Binding-site contacts:
Ligand atom N2 contacts residue MET154 of chain 1.B at 2.9 Å (h-bond).
Ligand atom C2 contacts residue LYS103 of chain 1.B at 3.8 Å.
Ligand atom C16 contacts residue ILE80 of chain 1.B at 3.7 Å (hydrophobic).
Ligand atom C21 contacts residue ASP214 of chain 1.B at 3.8 Å.
Ligand atom C6 contacts residue LEU105 of chain 1.B at 3.7 Å (hydrophobic).
Ligand atom C8 contacts residue PHE85 of chain 1.B at 3.6 Å (hydrophobic).
Ligand atom C1 contacts residue GLY83 of chain 1.B at 3.7 Å.
Ligand atom N2 contacts residue GLU152 of chain 1.B at 3.8 Å.
Ligand atom C21 contacts residue LYS103 of chain 1.B at 3.8 Å.
Ligand atom C3 contacts residue LYS103 of chain 1.B at 3.8 Å.
Ligand atom O1 contacts residue PHE85 of chain 1.B at 3.1 Å (h-bond).
Ligand atom C4 contacts residue LYS103 of chain 1.B at 3.8 Å.
Ligand atom O1 contacts residue ALA84 of chain 1.B at 3.8 Å.
Ligand atom C7 contacts residue GLY83 of chain 1.B at 3.9 Å.
Ligand atom C1 contacts residue LYS103 of chain 1.B at 3.7 Å.
Ligand atom C7 contacts residue LYS103 of chain 1.B at 3.8 Å.
Ligand atom C6 contacts residue GLY86 of chain 1.B at 3.5 Å.
Ligand atom C7 contacts residue GLU87 of chain 1.B at 3.7 Å.
Ligand atom C16 contacts residue PHE366 of chain 1.B at 3.9 Å (hydrophobic).
Ligand atom N2 contacts residue ALA101 of chain 1.B at 3.6 Å.
Ligand atom O1 contacts residue LEU105 of chain 1.B at 3.5 Å.
Ligand atom C4 contacts residue VAL88 of chain 1.B at 3.8 Å (hydrophobic).
Ligand atom C10 contacts residue LEU203 of chain 1.B at 3.7 Å (hydrophobic).
Ligand atom C11 contacts residue LEU203 of chain 1.B at 3.6 Å (hydrophobic).
Ligand atom N2 contacts residue TYR153 of chain 1.B at 3.7 Å.
Ligand atom O3 contacts residue LYS103 of chain 1.B at 2.8 Å (salt-bridge).
Ligand atom C9 contacts residue GLU152 of chain 1.B at 3.2 Å.
Ligand atom C9 contacts residue ALA101 of chain 1.B at 3.6 Å (hydrophobic).
Ligand atom C20 contacts residue VAL88 of chain 1.B at 3.7 Å (hydrophobic).
Ligand atom C7 contacts residue GLY86 of chain 1.B at 3.6 Å.
Ligand atom C17 contacts residue ALA213 of chain 1.B at 3.7 Å (hydrophobic).
Ligand atom C3 contacts residue GLY83 of chain 1.B at 3.8 Å.
Ligand atom C4 contacts residue GLY83 of chain 1.B at 3.8 Å.
Ligand atom C6 contacts residue GLY83 of chain 1.B at 3.9 Å.
Ligand atom C2 contacts residue GLY83 of chain 1.B at 3.7 Å.
Ligand atom O3 contacts residue ASP214 of chain 1.B at 3.2 Å.
Ligand atom C9 contacts residue MET154 of chain 1.B at 3.5 Å (hydrophobic).
Ligand atom C13 contacts residue ILE80 of chain 1.B at 3.7 Å (hydrophobic).
Ligand atom C6 contacts residue LYS103 of chain 1.B at 3.7 Å.
Ligand atom C5 contacts residue ASP214 of chain 1.B at 3.8 Å.

A protein and the small-molecule ligand that binds it are described below.
Small molecule (SMILES): COc1cccc(CNC(=O)c2ccc3c(c2)OCc2cnccc2-3)c1

Sequence of chain 1.B:
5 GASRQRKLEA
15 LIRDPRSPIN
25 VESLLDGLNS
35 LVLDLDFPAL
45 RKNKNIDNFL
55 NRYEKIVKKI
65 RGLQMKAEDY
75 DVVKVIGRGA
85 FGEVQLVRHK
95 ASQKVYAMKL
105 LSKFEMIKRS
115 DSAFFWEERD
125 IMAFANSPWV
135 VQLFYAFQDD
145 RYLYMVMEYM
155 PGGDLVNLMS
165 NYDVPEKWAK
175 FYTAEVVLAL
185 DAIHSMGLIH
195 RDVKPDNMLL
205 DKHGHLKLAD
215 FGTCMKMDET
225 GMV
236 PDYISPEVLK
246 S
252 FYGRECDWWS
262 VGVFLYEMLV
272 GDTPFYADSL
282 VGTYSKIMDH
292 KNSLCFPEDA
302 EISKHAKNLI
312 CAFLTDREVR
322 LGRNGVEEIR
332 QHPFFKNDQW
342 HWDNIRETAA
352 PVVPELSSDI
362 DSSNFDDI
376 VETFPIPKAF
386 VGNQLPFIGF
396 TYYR